Sequence of chain 1.B:
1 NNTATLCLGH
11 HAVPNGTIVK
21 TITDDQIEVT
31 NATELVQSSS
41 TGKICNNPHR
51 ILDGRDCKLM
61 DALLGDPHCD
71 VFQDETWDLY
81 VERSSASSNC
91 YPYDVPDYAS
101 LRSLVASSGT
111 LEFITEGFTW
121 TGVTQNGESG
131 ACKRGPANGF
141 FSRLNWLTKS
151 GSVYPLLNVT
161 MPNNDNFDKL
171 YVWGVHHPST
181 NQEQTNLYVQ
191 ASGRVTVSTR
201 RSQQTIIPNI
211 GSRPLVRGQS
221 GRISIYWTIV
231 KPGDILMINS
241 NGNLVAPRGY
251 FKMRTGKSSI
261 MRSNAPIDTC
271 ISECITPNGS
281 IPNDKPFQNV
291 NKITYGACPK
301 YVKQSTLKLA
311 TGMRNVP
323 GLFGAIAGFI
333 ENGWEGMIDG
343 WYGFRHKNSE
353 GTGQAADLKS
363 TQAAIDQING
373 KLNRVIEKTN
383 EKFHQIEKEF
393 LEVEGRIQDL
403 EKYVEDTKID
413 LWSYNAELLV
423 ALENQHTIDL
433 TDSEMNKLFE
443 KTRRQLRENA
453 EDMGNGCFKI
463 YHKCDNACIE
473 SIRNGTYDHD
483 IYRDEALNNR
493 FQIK

A small-molecule ligand and the protein it binds are described below.
Small molecule (SMILES): CC(=O)N[C@@H]1[C@@H](O)[C@H](O)[C@@H](CO)O[C@H]1O

Binding-site contacts:
Ligand atom C6 contacts residue THR33 of chain 1.B at 4.4 Å.
Ligand atom O5 contacts residue THR311 of chain 1.B at 3.0 Å (h-bond).
Ligand atom C1 contacts residue ASN31 of chain 1.B at 1.4 Å.
Ligand atom C5 contacts residue THR311 of chain 1.B at 4.2 Å.
Ligand atom C5 contacts residue ASN31 of chain 1.B at 3.7 Å.
Ligand atom O5 contacts residue ASN31 of chain 1.B at 2.4 Å (h-bond).
Ligand atom N2 contacts residue ASN31 of chain 1.B at 2.8 Å (h-bond).
Ligand atom C3 contacts residue ASN31 of chain 1.B at 3.7 Å.
Ligand atom C4 contacts residue ASN31 of chain 1.B at 4.2 Å.
Ligand atom C7 contacts residue ASN31 of chain 1.B at 3.1 Å.
Ligand atom C6 contacts residue THR311 of chain 1.B at 4.0 Å.
Ligand atom O6 contacts residue LEU374 of chain 1.B at 3.1 Å.
Ligand atom C8 contacts residue ASN31 of chain 1.B at 4.3 Å.
Ligand atom O6 contacts residue THR311 of chain 1.B at 4.3 Å.
Ligand atom C2 contacts residue ASN31 of chain 1.B at 2.4 Å.
Ligand atom C1 contacts residue THR311 of chain 1.B at 3.6 Å.
Ligand atom O7 contacts residue ASN31 of chain 1.B at 3.1 Å (h-bond).
Ligand atom C6 contacts residue LEU374 of chain 1.B at 3.9 Å (hydrophobic).